Sequence of chain 1.D:
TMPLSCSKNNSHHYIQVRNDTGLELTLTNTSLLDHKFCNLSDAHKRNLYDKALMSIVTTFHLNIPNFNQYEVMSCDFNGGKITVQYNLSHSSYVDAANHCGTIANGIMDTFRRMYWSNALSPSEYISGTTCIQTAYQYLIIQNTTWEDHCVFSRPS

Binding-site contacts:
Ligand atom C3 contacts residue ASN44 of chain 1.D at 3.8 Å.
Ligand atom N2 contacts residue ASN44 of chain 1.D at 3.1 Å (h-bond).
Ligand atom C1 contacts residue TYR151 of chain 1.D at 4.5 Å (hydrophobic).
Ligand atom O6 contacts residue GLN152 of chain 1.D at 3.9 Å.
Ligand atom C1 contacts residue GLN152 of chain 1.D at 4.1 Å.
Ligand atom O5 contacts residue GLN152 of chain 1.D at 3.2 Å (h-bond).
Ligand atom C8 contacts residue TYR151 of chain 1.D at 4.1 Å (hydrophobic).
Ligand atom C2 contacts residue ASN44 of chain 1.D at 2.5 Å.
Ligand atom C1 contacts residue ASN44 of chain 1.D at 1.4 Å.
Ligand atom C3 contacts residue ALA150 of chain 1.D at 3.9 Å (hydrophobic).
Ligand atom C5 contacts residue ALA150 of chain 1.D at 3.5 Å (hydrophobic).
Ligand atom C5 contacts residue GLN152 of chain 1.D at 4.2 Å.
Ligand atom C4 contacts residue ASN44 of chain 1.D at 4.1 Å.
Ligand atom C1 contacts residue ALA150 of chain 1.D at 3.8 Å (hydrophobic).
Ligand atom C6 contacts residue GLN152 of chain 1.D at 3.9 Å.
Ligand atom C7 contacts residue ASN24 of chain 1.D at 4.5 Å.
Ligand atom C4 contacts residue ALA150 of chain 1.D at 4.2 Å (hydrophobic).
Ligand atom C8 contacts residue ASN24 of chain 1.D at 3.5 Å.
Ligand atom O5 contacts residue ALA150 of chain 1.D at 3.8 Å.
Ligand atom O5 contacts residue ASN44 of chain 1.D at 2.2 Å (h-bond).
Ligand atom C5 contacts residue ASN44 of chain 1.D at 3.6 Å.
Ligand atom C6 contacts residue ALA150 of chain 1.D at 4.3 Å (hydrophobic).
Ligand atom O7 contacts residue ASN44 of chain 1.D at 3.6 Å.
Ligand atom O4 contacts residue ALA150 of chain 1.D at 3.9 Å.
Ligand atom C7 contacts residue ASN44 of chain 1.D at 3.6 Å.

The protein below binds the small molecule below.
Small molecule (SMILES): CC(=O)N[C@@H]1[C@@H](O)[C@H](O)[C@@H](CO)O[C@H]1O